A protein and the small-molecule ligand that binds it are described below.
Small molecule (SMILES): CC(=O)N[C@H]1[C@H](O[C@H]2[C@H](O)[C@@H](NC(C)=O)CO[C@@H]2CO)O[C@H](CO)[C@@H](O[C@@H]2O[C@H](CO[C@@H]3O[C@H](CO)[C@@H](O)[C@H](O)[C@@H]3O)[C@@H](O)[C@H](O[C@@H]3O[C@H](CO)[C@@H](O[C@@H]4O[C@H](CO)[C@@H](O)[C@H](O)[C@@H]4O)[C@H](O)[C@@H]3O)[C@@H]2O)[C@@H]1O

Binding-site contacts:
Ligand atom C4 contacts residue ARG441 of chain 1.A at 3.9 Å.
Ligand atom C6 contacts residue LEU472 of chain 1.A at 3.8 Å (hydrophobic).
Ligand atom C8 contacts residue TYR420 of chain 1.A at 3.3 Å (hydrophobic).
Ligand atom C1 contacts residue ARG441 of chain 1.A at 3.5 Å.
Ligand atom O5 contacts residue LEU468 of chain 1.A at 3.7 Å.
Ligand atom O5 contacts residue ARG441 of chain 1.A at 2.8 Å (salt-bridge).
Ligand atom C3 contacts residue ASP442 of chain 1.A at 3.7 Å.
Ligand atom C3 contacts residue ASN476 of chain 1.A at 3.8 Å.
Ligand atom C2 contacts residue ARG441 of chain 1.A at 3.4 Å.
Ligand atom C3 contacts residue ARG441 of chain 1.A at 3.6 Å.
Ligand atom C3 contacts residue ARG441 of chain 1.A at 3.7 Å.
Ligand atom O3 contacts residue ARG441 of chain 1.A at 2.5 Å (salt-bridge).
Ligand atom C8 contacts residue LYS475 of chain 1.A at 3.6 Å.
Ligand atom N2 contacts residue LEU472 of chain 1.A at 3.1 Å (h-bond).
Ligand atom C2 contacts residue LEU472 of chain 1.A at 3.7 Å (hydrophobic).
Ligand atom C7 contacts residue ASN476 of chain 1.A at 3.2 Å.
Ligand atom O6 contacts residue ASP442 of chain 1.A at 3.0 Å (salt-bridge).
Ligand atom C2 contacts residue ASN476 of chain 1.A at 2.4 Å.
Ligand atom O5 contacts residue ASN476 of chain 1.A at 2.3 Å (h-bond).
Ligand atom O4 contacts residue ARG441 of chain 1.A at 3.3 Å (salt-bridge).
Ligand atom O3 contacts residue LEU472 of chain 1.A at 3.7 Å.
Ligand atom C1 contacts residue ASP442 of chain 1.A at 3.5 Å.
Ligand atom C5 contacts residue LEU468 of chain 1.A at 3.6 Å (hydrophobic).
Ligand atom O6 contacts residue LEU468 of chain 1.A at 3.7 Å.
Ligand atom N2 contacts residue ASN476 of chain 1.A at 2.8 Å (h-bond).
Ligand atom C2 contacts residue ASP442 of chain 1.A at 3.5 Å.
Ligand atom C6 contacts residue ASP442 of chain 1.A at 3.6 Å.
Ligand atom O2 contacts residue ARG441 of chain 1.A at 3.0 Å (salt-bridge).
Ligand atom N2 contacts residue ASP442 of chain 1.A at 2.7 Å (salt-bridge).
Ligand atom C6 contacts residue HIS439 of chain 1.A at 3.4 Å.
Ligand atom C8 contacts residue ASN476 of chain 1.A at 3.5 Å.
Ligand atom C5 contacts residue ASN476 of chain 1.A at 3.6 Å.
Ligand atom C1 contacts residue ASN476 of chain 1.A at 1.4 Å.
Ligand atom C6 contacts residue TYR420 of chain 1.A at 3.8 Å (hydrophobic).
Ligand atom O6 contacts residue ARG441 of chain 1.A at 3.3 Å (salt-bridge).
Ligand atom C8 contacts residue ASP442 of chain 1.A at 3.8 Å.
Ligand atom O6 contacts residue GLU466 of chain 1.A at 3.5 Å (salt-bridge).
Ligand atom O6 contacts residue TYR420 of chain 1.A at 3.5 Å.
Ligand atom C7 contacts residue ASP442 of chain 1.A at 3.7 Å.
Ligand atom C6 contacts residue LEU468 of chain 1.A at 3.7 Å (hydrophobic).

Sequence of chain 1.A:
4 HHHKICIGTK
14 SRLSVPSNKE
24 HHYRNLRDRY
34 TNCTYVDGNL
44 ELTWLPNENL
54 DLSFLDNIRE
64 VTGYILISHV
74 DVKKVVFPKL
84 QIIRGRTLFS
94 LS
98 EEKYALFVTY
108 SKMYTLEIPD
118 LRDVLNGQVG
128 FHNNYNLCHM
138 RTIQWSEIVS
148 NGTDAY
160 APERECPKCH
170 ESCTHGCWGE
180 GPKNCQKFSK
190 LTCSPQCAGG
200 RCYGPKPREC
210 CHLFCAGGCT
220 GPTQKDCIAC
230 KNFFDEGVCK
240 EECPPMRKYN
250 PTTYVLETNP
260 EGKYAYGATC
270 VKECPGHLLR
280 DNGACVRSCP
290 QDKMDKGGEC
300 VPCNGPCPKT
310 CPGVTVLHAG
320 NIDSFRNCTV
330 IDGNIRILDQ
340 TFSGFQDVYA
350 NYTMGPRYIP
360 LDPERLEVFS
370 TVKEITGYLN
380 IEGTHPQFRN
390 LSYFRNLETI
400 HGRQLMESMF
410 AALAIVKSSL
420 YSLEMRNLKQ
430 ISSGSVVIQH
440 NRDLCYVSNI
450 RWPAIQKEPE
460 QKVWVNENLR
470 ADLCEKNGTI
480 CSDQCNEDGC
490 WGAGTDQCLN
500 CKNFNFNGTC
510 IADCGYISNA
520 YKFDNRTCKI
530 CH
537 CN